Binding-site contacts:
Ligand atom CG2 contacts residue SER5 of chain 29.E at 3.4 Å.
Ligand atom N contacts residue VAL4 of chain 29.E at 3.1 Å (h-bond).
Ligand atom OE1 contacts residue ASN25 of chain 29.E at 4.2 Å.
Ligand atom CG2 contacts residue GLN3 of chain 29.E at 3.5 Å.
Ligand atom CG contacts residue VAL4 of chain 29.E at 4.4 Å (hydrophobic).
Ligand atom C contacts residue ALA2 of chain 29.E at 3.5 Å (hydrophobic).
Ligand atom C contacts residue VAL4 of chain 29.E at 4.0 Å (hydrophobic).
Ligand atom N contacts residue VAL4 of chain 29.E at 4.3 Å.
Ligand atom C contacts residue ALA2 of chain 29.E at 4.0 Å (hydrophobic).
Ligand atom CB contacts residue GLN3 of chain 29.E at 4.0 Å.
Ligand atom CA contacts residue VAL4 of chain 29.E at 3.3 Å (hydrophobic).
Ligand atom OE1 contacts residue VAL4 of chain 29.E at 3.6 Å.
Ligand atom CG1 contacts residue ALA2 of chain 29.E at 4.5 Å (hydrophobic).
Ligand atom O contacts residue ALA2 of chain 29.E at 4.0 Å.
Ligand atom CB contacts residue ALA2 of chain 29.E at 3.3 Å (hydrophobic).
Ligand atom N contacts residue GLN3 of chain 29.E at 4.5 Å.
Ligand atom CD contacts residue VAL4 of chain 29.E at 3.6 Å (hydrophobic).
Ligand atom OE2 contacts residue VAL4 of chain 29.E at 3.7 Å.
Ligand atom OG contacts residue GLN3 of chain 29.E at 3.3 Å (h-bond).
Ligand atom CA contacts residue ALA2 of chain 29.E at 3.3 Å (hydrophobic).
Ligand atom N contacts residue ALA2 of chain 29.E at 2.8 Å (h-bond).
Ligand atom C contacts residue VAL4 of chain 29.E at 3.5 Å (hydrophobic).
Ligand atom CA contacts residue GLN3 of chain 29.E at 4.5 Å.
Ligand atom CA contacts residue ALA2 of chain 29.E at 3.9 Å (hydrophobic).
Ligand atom CB contacts residue VAL4 of chain 29.E at 4.0 Å (hydrophobic).
Ligand atom O contacts residue VAL4 of chain 29.E at 4.4 Å.
Ligand atom O contacts residue GLN3 of chain 29.E at 2.9 Å (h-bond).
Ligand atom CG1 contacts residue GLN3 of chain 29.E at 3.3 Å.
Ligand atom CB contacts residue ALA2 of chain 29.E at 4.4 Å (hydrophobic).
Ligand atom CG2 contacts residue VAL4 of chain 29.E at 3.4 Å (hydrophobic).
Ligand atom CG2 contacts residue ALA2 of chain 29.E at 4.0 Å (hydrophobic).
Ligand atom C contacts residue GLN3 of chain 29.E at 3.9 Å.
Ligand atom CA contacts residue VAL4 of chain 29.E at 4.1 Å (hydrophobic).
Ligand atom CB contacts residue GLN3 of chain 29.E at 3.7 Å.
Ligand atom CB contacts residue VAL4 of chain 29.E at 4.4 Å (hydrophobic).
Ligand atom O contacts residue VAL4 of chain 29.E at 3.2 Å (h-bond).

Sequence of chain 29.E:
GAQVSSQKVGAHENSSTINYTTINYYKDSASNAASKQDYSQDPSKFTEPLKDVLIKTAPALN

A small-molecule ligand and the protein it binds are described below.
Small molecule (SMILES): CC[C@H](C)[C@H](N)C(=O)N[C@@H](CO)C(=O)N[C@@H](CCC(=O)O)C(=O)N[C@H](C=O)C(C)C